Sequence of chain 1.A:
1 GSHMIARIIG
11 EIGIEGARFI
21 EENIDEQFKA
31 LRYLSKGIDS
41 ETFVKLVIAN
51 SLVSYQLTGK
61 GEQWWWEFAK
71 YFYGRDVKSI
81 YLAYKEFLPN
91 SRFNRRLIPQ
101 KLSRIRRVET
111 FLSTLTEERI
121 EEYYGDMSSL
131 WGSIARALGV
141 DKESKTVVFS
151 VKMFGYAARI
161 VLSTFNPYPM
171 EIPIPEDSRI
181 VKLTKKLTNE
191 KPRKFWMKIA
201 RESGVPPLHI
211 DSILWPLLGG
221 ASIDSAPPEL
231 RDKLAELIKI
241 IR

Binding-site contacts:
Ligand atom C3' contacts residue LYS145 of chain 1.A at 3.3 Å.
Ligand atom O4 contacts residue DA5 of chain 1.C at 2.9 Å (h-bond).
Ligand atom O4' contacts residue SER178 of chain 1.A at 2.7 Å (h-bond).
Ligand atom OP2 contacts residue LYS145 of chain 1.A at 2.8 Å (salt-bridge).
Ligand atom C2' contacts residue ASP177 of chain 1.A at 3.2 Å.
Ligand atom N3 contacts residue DA5 of chain 1.C at 2.8 Å (h-bond).
Ligand atom O4' contacts residue TYR55 of chain 1.A at 3.3 Å.
Ligand atom O2 contacts residue DA8 of chain 1.C at 3.3 Å.
Ligand atom O4 contacts residue ARG96 of chain 1.A at 3.3 Å (salt-bridge).
Ligand atom N3 contacts residue DA4 of chain 1.C at 2.8 Å (h-bond).
Ligand atom O2 contacts residue DG2 of chain 1.C at 2.7 Å (h-bond).
Ligand atom OP1 contacts residue GLN56 of chain 1.A at 2.9 Å (h-bond).
Ligand atom O2 contacts residue DA5 of chain 1.C at 3.0 Å.
Ligand atom O2 contacts residue GLN100 of chain 1.A at 2.9 Å (h-bond).
Ligand atom C2' contacts residue LYS145 of chain 1.A at 2.5 Å.
Ligand atom O4 contacts residue DA4 of chain 1.C at 3.1 Å (h-bond).
Ligand atom C1' contacts residue LYS145 of chain 1.A at 1.4 Å.
Ligand atom C1' contacts residue ASP177 of chain 1.A at 3.2 Å.
Ligand atom N3 contacts residue ARG96 of chain 1.A at 3.3 Å (salt-bridge).
Ligand atom O4 contacts residue DA8 of chain 1.C at 2.9 Å (h-bond).
Ligand atom N3 contacts residue DA8 of chain 1.C at 2.6 Å (h-bond).
Ligand atom O4 contacts residue DA3 of chain 1.C at 3.0 Å (h-bond).
Ligand atom N3 contacts residue DA3 of chain 1.C at 2.9 Å (h-bond).
Ligand atom N3 contacts residue DA7 of chain 1.C at 2.9 Å (h-bond).
Ligand atom OP1 contacts residue THR146 of chain 1.A at 2.6 Å (h-bond).
Ligand atom OP1 contacts residue ARG104 of chain 1.A at 2.7 Å (salt-bridge).
Ligand atom N3 contacts residue DA9 of chain 1.C at 2.9 Å (h-bond).
Ligand atom O4' contacts residue ARG179 of chain 1.A at 3.2 Å (salt-bridge).
Ligand atom O4 contacts residue DG2 of chain 1.C at 3.3 Å (h-bond).
Ligand atom OP2 contacts residue SER178 of chain 1.A at 3.3 Å.
Ligand atom O4' contacts residue GLN100 of chain 1.A at 3.2 Å (h-bond).
Ligand atom C1' contacts residue GLN100 of chain 1.A at 3.3 Å.
Ligand atom O5' contacts residue GLN56 of chain 1.A at 3.3 Å (h-bond).
Ligand atom O4 contacts residue DA7 of chain 1.C at 3.0 Å (h-bond).
Ligand atom O4 contacts residue DA9 of chain 1.C at 3.1 Å (h-bond).
Ligand atom N4 contacts residue DG2 of chain 1.C at 2.9 Å (h-bond).
Ligand atom O2 contacts residue DA1 of chain 1.C at 2.6 Å (h-bond).
Ligand atom O3' contacts residue LYS145 of chain 1.A at 3.0 Å (salt-bridge).
Ligand atom N3 contacts residue DG2 of chain 1.C at 2.8 Å (h-bond).
Ligand atom O3' contacts residue ARG104 of chain 1.A at 3.1 Å (salt-bridge).

A small-molecule ligand and the protein it binds are described below.
Small molecule (SMILES): CC[C@H](O[P](=O)(O)OC[C@H]1O[C@@H](n2cc(C)c(=O)[nH]c2=O)C[C@@H]1O[P](=O)(O)OC[C@H]1O[C@@H](n2cc(C)c(=O)[nH]c2=O)C[C@@H]1O[P](=O)(O)OC[C@H]1O[C@@H](n2cc(C)c(=O)[nH]c2=O)C[C@@H]1O[P](=O)(O)OC[C@H]1O[C@@H](n2ccc(N)nc2=O)C[C@@H]1O[P](=O)(O)OC[C@H]1O[C@@H](n2cc(C)c(=O)[nH]c2=O)C[C@@H]1O)[C@H](O)CO[P](=O)(O)O[C@H]1C[C@H](n2cc(C)c(=O)[nH]c2=O)O[C@@H]1CO[P](=O)(O)O[C@H]1C[C@H](n2cc(C)c(=O)[nH]c2=O)O[C@@H]1CO[P](=O)(O)O[C@H]1C[C@H](n2cc(C)c(=O)[nH]c2=O)O[C@@H]1CO